Sequence of chain 1.A:
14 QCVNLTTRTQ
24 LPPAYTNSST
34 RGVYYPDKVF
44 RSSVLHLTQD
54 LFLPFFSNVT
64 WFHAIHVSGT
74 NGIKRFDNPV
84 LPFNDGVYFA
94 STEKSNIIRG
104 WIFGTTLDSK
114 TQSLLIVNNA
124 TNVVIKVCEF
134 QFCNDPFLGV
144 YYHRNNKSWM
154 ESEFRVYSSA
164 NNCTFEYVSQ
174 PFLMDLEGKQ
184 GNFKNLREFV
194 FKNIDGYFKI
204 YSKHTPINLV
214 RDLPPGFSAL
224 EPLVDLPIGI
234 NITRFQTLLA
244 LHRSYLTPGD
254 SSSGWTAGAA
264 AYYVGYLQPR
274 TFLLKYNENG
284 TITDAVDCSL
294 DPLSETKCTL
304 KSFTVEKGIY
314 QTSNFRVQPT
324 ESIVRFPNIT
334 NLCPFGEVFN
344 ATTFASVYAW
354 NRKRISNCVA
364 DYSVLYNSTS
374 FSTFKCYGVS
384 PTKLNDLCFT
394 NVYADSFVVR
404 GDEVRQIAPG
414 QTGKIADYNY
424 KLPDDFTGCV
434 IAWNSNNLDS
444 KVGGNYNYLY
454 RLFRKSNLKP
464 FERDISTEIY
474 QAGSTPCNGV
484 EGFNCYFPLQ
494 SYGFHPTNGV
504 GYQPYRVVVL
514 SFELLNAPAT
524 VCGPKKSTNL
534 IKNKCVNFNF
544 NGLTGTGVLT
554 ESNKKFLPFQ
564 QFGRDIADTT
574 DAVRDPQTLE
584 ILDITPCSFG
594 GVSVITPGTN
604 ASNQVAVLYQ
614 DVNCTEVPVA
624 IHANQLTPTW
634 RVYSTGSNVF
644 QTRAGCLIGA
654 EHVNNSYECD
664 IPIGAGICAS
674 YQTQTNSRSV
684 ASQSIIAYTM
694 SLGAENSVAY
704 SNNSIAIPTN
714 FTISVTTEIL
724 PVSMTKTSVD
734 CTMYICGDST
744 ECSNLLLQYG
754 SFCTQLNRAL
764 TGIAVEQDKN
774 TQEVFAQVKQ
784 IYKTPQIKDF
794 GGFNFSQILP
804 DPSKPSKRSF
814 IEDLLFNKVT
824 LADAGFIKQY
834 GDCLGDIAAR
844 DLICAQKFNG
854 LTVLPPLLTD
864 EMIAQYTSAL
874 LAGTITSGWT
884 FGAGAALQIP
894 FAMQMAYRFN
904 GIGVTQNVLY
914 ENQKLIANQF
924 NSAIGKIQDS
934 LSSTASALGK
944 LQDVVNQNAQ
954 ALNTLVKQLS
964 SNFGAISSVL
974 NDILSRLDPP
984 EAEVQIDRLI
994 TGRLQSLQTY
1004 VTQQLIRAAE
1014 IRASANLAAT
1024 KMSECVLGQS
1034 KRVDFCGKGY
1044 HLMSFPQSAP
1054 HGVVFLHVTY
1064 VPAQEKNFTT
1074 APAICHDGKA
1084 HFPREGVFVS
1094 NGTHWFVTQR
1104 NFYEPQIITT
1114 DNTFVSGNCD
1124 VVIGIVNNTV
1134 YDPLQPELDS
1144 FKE

This protein binds this small molecule.
Small molecule (SMILES): CC(=O)N[C@H]1[C@H](O[C@H]2[C@H](O)[C@@H](NC(C)=O)CO[C@@H]2CO)O[C@H](CO)[C@@H](O)[C@@H]1O

Binding-site contacts:
Ligand atom O5 contacts residue ASN797 of chain 1.A at 2.4 Å (h-bond).
Ligand atom C3 contacts residue ASN797 of chain 1.A at 3.8 Å.
Ligand atom C8 contacts residue ASN797 of chain 1.A at 3.4 Å.
Ligand atom C5 contacts residue SER799 of chain 1.A at 4.3 Å.
Ligand atom C1 contacts residue PHE798 of chain 1.A at 4.5 Å (hydrophobic).
Ligand atom C7 contacts residue ASN797 of chain 1.A at 3.1 Å.
Ligand atom C4 contacts residue ASN797 of chain 1.A at 4.2 Å.
Ligand atom C1 contacts residue ASN797 of chain 1.A at 1.4 Å.
Ligand atom C1 contacts residue SER799 of chain 1.A at 3.1 Å.
Ligand atom C5 contacts residue ASN797 of chain 1.A at 3.7 Å.
Ligand atom C2 contacts residue SER799 of chain 1.A at 4.0 Å.
Ligand atom O7 contacts residue ASN797 of chain 1.A at 3.7 Å.
Ligand atom C2 contacts residue ASN797 of chain 1.A at 2.5 Å.
Ligand atom O5 contacts residue SER799 of chain 1.A at 3.9 Å.
Ligand atom C3 contacts residue SER799 of chain 1.A at 4.4 Å.
Ligand atom N2 contacts residue SER799 of chain 1.A at 4.0 Å.
Ligand atom N2 contacts residue ASN797 of chain 1.A at 2.6 Å (h-bond).